Binding-site contacts:
Ligand atom C2 contacts residue ASN271 of chain 1.E at 2.5 Å.
Ligand atom O6 contacts residue ILE292 of chain 1.E at 4.5 Å.
Ligand atom C1 contacts residue ASN271 of chain 1.E at 1.4 Å.
Ligand atom C4 contacts residue ASN271 of chain 1.E at 4.0 Å.
Ligand atom C7 contacts residue ASN271 of chain 1.E at 4.1 Å.
Ligand atom C5 contacts residue ASN271 of chain 1.E at 3.5 Å.
Ligand atom C1 contacts residue ILE292 of chain 1.E at 4.3 Å (hydrophobic).
Ligand atom O5 contacts residue ASN271 of chain 1.E at 2.1 Å (h-bond).
Ligand atom O7 contacts residue ASN271 of chain 1.E at 4.3 Å.
Ligand atom C3 contacts residue ASN271 of chain 1.E at 3.8 Å.
Ligand atom N2 contacts residue ASN271 of chain 1.E at 3.3 Å (h-bond).
Ligand atom C6 contacts residue ASN271 of chain 1.E at 4.4 Å.

This small molecule binds to this protein.
Small molecule (SMILES): CC(=O)N[C@@H]1[C@@H](O)[C@H](O)[C@@H](CO)O[C@H]1O

Sequence of chain 1.E:
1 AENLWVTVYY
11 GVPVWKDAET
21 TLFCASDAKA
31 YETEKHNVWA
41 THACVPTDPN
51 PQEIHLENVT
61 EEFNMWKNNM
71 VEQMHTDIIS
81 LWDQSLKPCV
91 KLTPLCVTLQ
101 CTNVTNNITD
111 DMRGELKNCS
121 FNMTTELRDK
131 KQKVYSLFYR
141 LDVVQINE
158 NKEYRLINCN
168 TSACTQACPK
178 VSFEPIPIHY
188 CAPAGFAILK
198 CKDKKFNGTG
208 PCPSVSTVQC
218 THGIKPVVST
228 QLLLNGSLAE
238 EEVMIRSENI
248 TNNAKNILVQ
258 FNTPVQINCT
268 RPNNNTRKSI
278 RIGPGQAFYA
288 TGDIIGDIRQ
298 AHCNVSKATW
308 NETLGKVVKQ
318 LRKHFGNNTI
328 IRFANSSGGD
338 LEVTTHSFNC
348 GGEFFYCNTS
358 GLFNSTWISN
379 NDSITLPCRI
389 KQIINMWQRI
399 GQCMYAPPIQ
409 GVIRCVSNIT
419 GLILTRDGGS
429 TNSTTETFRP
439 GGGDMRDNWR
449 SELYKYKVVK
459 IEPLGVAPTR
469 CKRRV